The small molecule below binds the protein below.
Small molecule (SMILES): NS(=O)(=O)c1c(F)c(F)c(SCCO)c(F)c1N[C@H]1CCc2ccccc21

Binding-site contacts:
Ligand atom S1 contacts residue THR198 of chain 1.A at 3.6 Å.
Ligand atom N14 contacts residue HIS94 of chain 1.A at 3.5 Å.
Ligand atom F13 contacts residue GLN92 of chain 1.A at 3.5 Å.
Ligand atom C26 contacts residue PHE130 of chain 1.A at 3.6 Å (hydrophobic).
Ligand atom N4 contacts residue HIS119 of chain 1.A at 3.3 Å (h-bond).
Ligand atom C5 contacts residue HIS94 of chain 1.A at 3.5 Å.
Ligand atom C10 contacts residue HIS94 of chain 1.A at 3.4 Å.
Ligand atom O2 contacts residue ZN1 of chain 1.C at 2.8 Å.
Ligand atom O27 contacts residue GLN92 of chain 1.A at 3.6 Å (h-bond).
Ligand atom O2 contacts residue HIS119 of chain 1.A at 3.3 Å (h-bond).
Ligand atom S1 contacts residue HIS94 of chain 1.A at 3.5 Å (h-bond).
Ligand atom O3 contacts residue THR198 of chain 1.A at 2.6 Å (h-bond).
Ligand atom C21 contacts residue HIS96 of chain 1.A at 3.1 Å.
Ligand atom C20 contacts residue HIS96 of chain 1.A at 3.6 Å.
Ligand atom F12 contacts residue LEU140 of chain 1.A at 3.5 Å.
Ligand atom N4 contacts residue ZN1 of chain 1.C at 1.4 Å.
Ligand atom C20 contacts residue HIS94 of chain 1.A at 3.2 Å.
Ligand atom F12 contacts residue LEU197 of chain 1.A at 3.6 Å.
Ligand atom C21 contacts residue ALA65 of chain 1.A at 3.2 Å (hydrophobic).
Ligand atom C6 contacts residue LEU197 of chain 1.A at 3.6 Å (hydrophobic).
Ligand atom C22 contacts residue TYR7 of chain 1.A at 3.1 Å (hydrophobic).
Ligand atom N4 contacts residue THR198 of chain 1.A at 3.3 Å (h-bond).
Ligand atom C20 contacts residue ALA65 of chain 1.A at 3.6 Å (hydrophobic).
Ligand atom N4 contacts residue HIS94 of chain 1.A at 2.4 Å (h-bond).
Ligand atom C22 contacts residue HIS64 of chain 1.A at 3.5 Å.
Ligand atom C26 contacts residue GLN92 of chain 1.A at 3.5 Å.
Ligand atom N4 contacts residue HIS96 of chain 1.A at 2.6 Å (h-bond).
Ligand atom C25 contacts residue GLN92 of chain 1.A at 3.3 Å.
Ligand atom F12 contacts residue VAL121 of chain 1.A at 3.2 Å.
Ligand atom C23 contacts residue THR199 of chain 1.A at 3.3 Å.
Ligand atom O3 contacts residue THR199 of chain 1.A at 3.5 Å (h-bond).
Ligand atom C18 contacts residue THR199 of chain 1.A at 3.4 Å.
Ligand atom F11 contacts residue LEU197 of chain 1.A at 3.0 Å.
Ligand atom F12 contacts residue PHE130 of chain 1.A at 3.5 Å.
Ligand atom C23 contacts residue HIS64 of chain 1.A at 2.9 Å.
Ligand atom O3 contacts residue LEU197 of chain 1.A at 3.6 Å.
Ligand atom S24 contacts residue PHE130 of chain 1.A at 3.4 Å.
Ligand atom S1 contacts residue ZN1 of chain 1.C at 2.7 Å.
Ligand atom C23 contacts residue TYR7 of chain 1.A at 3.5 Å (hydrophobic).
Ligand atom N14 contacts residue THR199 of chain 1.A at 3.6 Å.

Sequence of chain 1.A:
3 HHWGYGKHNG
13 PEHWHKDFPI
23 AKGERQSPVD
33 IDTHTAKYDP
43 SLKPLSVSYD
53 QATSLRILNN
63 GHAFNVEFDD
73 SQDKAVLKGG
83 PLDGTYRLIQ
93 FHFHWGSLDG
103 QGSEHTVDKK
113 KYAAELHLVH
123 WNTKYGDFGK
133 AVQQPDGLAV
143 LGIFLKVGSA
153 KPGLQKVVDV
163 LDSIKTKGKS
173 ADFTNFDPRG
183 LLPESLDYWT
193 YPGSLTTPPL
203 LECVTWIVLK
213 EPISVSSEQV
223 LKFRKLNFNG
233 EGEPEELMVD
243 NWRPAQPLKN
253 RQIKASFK